Sequence of chain 1.B:
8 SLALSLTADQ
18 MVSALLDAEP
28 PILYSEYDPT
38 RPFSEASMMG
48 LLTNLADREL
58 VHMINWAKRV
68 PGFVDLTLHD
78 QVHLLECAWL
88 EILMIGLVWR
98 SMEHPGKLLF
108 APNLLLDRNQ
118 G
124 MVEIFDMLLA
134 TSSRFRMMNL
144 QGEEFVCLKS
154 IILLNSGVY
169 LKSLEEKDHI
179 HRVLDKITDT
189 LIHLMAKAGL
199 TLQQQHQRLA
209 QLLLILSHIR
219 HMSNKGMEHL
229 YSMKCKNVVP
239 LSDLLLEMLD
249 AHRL

A small-molecule ligand and the protein it binds are described below.
Small molecule (SMILES): CC1CCC(=C(c2ccc(O)cc2)c2ccc(O)cc2)CC1

Binding-site contacts:
Ligand atom C22 contacts residue LEU228 of chain 1.B at 3.7 Å (hydrophobic).
Ligand atom O11 contacts residue GLU56 of chain 1.B at 2.5 Å (salt-bridge).
Ligand atom C12 contacts residue MET91 of chain 1.B at 4.1 Å (hydrophobic).
Ligand atom C19 contacts residue PHE128 of chain 1.B at 4.0 Å (hydrophobic).
Ligand atom O11 contacts residue LEU90 of chain 1.B at 3.8 Å.
Ligand atom C08 contacts residue ALA53 of chain 1.B at 3.8 Å (hydrophobic).
Ligand atom C18 contacts residue ILE127 of chain 1.B at 3.9 Å (hydrophobic).
Ligand atom C18 contacts residue MET124 of chain 1.B at 4.0 Å (hydrophobic).
Ligand atom O01 contacts residue LEU239 of chain 1.B at 3.6 Å.
Ligand atom C04 contacts residue LEU49 of chain 1.B at 3.6 Å (hydrophobic).
Ligand atom C21 contacts residue LEU87 of chain 1.B at 4.1 Å (hydrophobic).
Ligand atom C04 contacts residue LEU228 of chain 1.B at 4.1 Å (hydrophobic).
Ligand atom O01 contacts residue THR50 of chain 1.B at 2.9 Å (h-bond).
Ligand atom O01 contacts residue LEU228 of chain 1.B at 3.9 Å.
Ligand atom C10 contacts residue LEU90 of chain 1.B at 4.0 Å (hydrophobic).
Ligand atom C03 contacts residue LEU49 of chain 1.B at 3.9 Å (hydrophobic).
Ligand atom C10 contacts residue ARG97 of chain 1.B at 4.2 Å.
Ligand atom C19 contacts residue PHE107 of chain 1.B at 4.2 Å (hydrophobic).
Ligand atom C09 contacts residue GLU56 of chain 1.B at 3.3 Å.
Ligand atom C12 contacts residue LEU90 of chain 1.B at 3.4 Å (hydrophobic).
Ligand atom C21 contacts residue LEU228 of chain 1.B at 4.0 Å (hydrophobic).
Ligand atom C08 contacts residue LEU49 of chain 1.B at 3.9 Å (hydrophobic).
Ligand atom C22 contacts residue TRP86 of chain 1.B at 4.2 Å (hydrophobic).
Ligand atom C03 contacts residue THR50 of chain 1.B at 3.5 Å.
Ligand atom C18 contacts residue PHE128 of chain 1.B at 3.7 Å (hydrophobic).
Ligand atom C19 contacts residue LEU131 of chain 1.B at 3.8 Å (hydrophobic).
Ligand atom C22 contacts residue ALA53 of chain 1.B at 3.7 Å (hydrophobic).
Ligand atom C02 contacts residue THR50 of chain 1.B at 3.6 Å.
Ligand atom C02 contacts residue LEU228 of chain 1.B at 3.6 Å (hydrophobic).
Ligand atom C13 contacts residue LEU90 of chain 1.B at 4.0 Å (hydrophobic).
Ligand atom C12 contacts residue LEU94 of chain 1.B at 4.0 Å (hydrophobic).
Ligand atom C20 contacts residue PHE107 of chain 1.B at 3.8 Å (hydrophobic).
Ligand atom C09 contacts residue ALA53 of chain 1.B at 4.0 Å (hydrophobic).
Ligand atom C21 contacts residue ALA53 of chain 1.B at 3.7 Å (hydrophobic).
Ligand atom O11 contacts residue ARG97 of chain 1.B at 3.1 Å (salt-bridge).
Ligand atom C10 contacts residue GLU56 of chain 1.B at 3.2 Å.
Ligand atom O01 contacts residue MET231 of chain 1.B at 4.1 Å.
Ligand atom C17 contacts residue ILE127 of chain 1.B at 3.8 Å (hydrophobic).
Ligand atom O01 contacts residue LEU243 of chain 1.B at 3.4 Å.
Ligand atom C03 contacts residue LEU228 of chain 1.B at 3.6 Å (hydrophobic).